Binding-site contacts:
Ligand atom N3 contacts residue CYS231 of chain 1.B at 3.8 Å.
Ligand atom C19 contacts residue TRP50 of chain 1.B at 3.7 Å (hydrophobic).
Ligand atom N4 contacts residue GLY228 of chain 1.B at 3.8 Å.
Ligand atom C contacts residue GLY228 of chain 1.B at 3.6 Å.
Ligand atom C5 contacts residue GLU94 of chain 1.B at 3.5 Å.
Ligand atom C10 contacts residue SER226 of chain 1.B at 3.8 Å.
Ligand atom C14 contacts residue GLU202 of chain 1.B at 3.6 Å.
Ligand atom C13 contacts residue GLU202 of chain 1.B at 3.4 Å.
Ligand atom C17 contacts residue HIS43 of chain 1.B at 3.5 Å.
Ligand atom N3 contacts residue ALA200 of chain 1.B at 3.1 Å (h-bond).
Ligand atom C15 contacts residue GLY228 of chain 1.B at 3.6 Å.
Ligand atom N2 contacts residue HIS43 of chain 1.B at 3.7 Å.
Ligand atom C11 contacts residue SER226 of chain 1.B at 3.8 Å.
Ligand atom O1 contacts residue GLY228 of chain 1.B at 3.1 Å (h-bond).
Ligand atom O1 contacts residue TRP227 of chain 1.B at 3.2 Å.
Ligand atom C11 contacts residue GOL1 of chain 1.G at 3.6 Å.
Ligand atom N4 contacts residue CYS201 of chain 1.B at 3.8 Å.
Ligand atom C15 contacts residue ALA200 of chain 1.B at 3.5 Å (hydrophobic).
Ligand atom C4 contacts residue TYR47 of chain 1.B at 3.7 Å (hydrophobic).
Ligand atom C7 contacts residue ILE179 of chain 1.B at 3.8 Å (hydrophobic).
Ligand atom C9 contacts residue SER226 of chain 1.B at 3.7 Å.
Ligand atom C11 contacts residue SER205 of chain 1.B at 3.0 Å.
Ligand atom C14 contacts residue GLY230 of chain 1.B at 3.4 Å.
Ligand atom N contacts residue GLY228 of chain 1.B at 2.8 Å (h-bond).
Ligand atom N3 contacts residue ASP199 of chain 1.B at 3.0 Å (salt-bridge).
Ligand atom C6 contacts residue LEU96 of chain 1.B at 3.8 Å (hydrophobic).
Ligand atom C8 contacts residue GLY228 of chain 1.B at 3.8 Å.
Ligand atom N3 contacts residue GLY228 of chain 1.B at 3.6 Å.
Ligand atom C18 contacts residue TYR47 of chain 1.B at 3.6 Å (hydrophobic).
Ligand atom C15 contacts residue GLY230 of chain 1.B at 3.5 Å.
Ligand atom N3 contacts residue GLY230 of chain 1.B at 2.7 Å (h-bond).
Ligand atom C1 contacts residue GLY228 of chain 1.B at 3.7 Å.
Ligand atom O contacts residue GOL1 of chain 1.G at 2.9 Å (h-bond).
Ligand atom C10 contacts residue GOL1 of chain 1.G at 3.7 Å.
Ligand atom N4 contacts residue ALA200 of chain 1.B at 3.3 Å (h-bond).
Ligand atom C7 contacts residue TRP227 of chain 1.B at 3.6 Å (hydrophobic).
Ligand atom N2 contacts residue TRP227 of chain 1.B at 3.8 Å.
Ligand atom C14 contacts residue GLY228 of chain 1.B at 3.4 Å.
Ligand atom N2 contacts residue SER205 of chain 1.B at 3.4 Å (h-bond).
Ligand atom N2 contacts residue SER226 of chain 1.B at 2.9 Å (h-bond).

Sequence of chain 1.B:
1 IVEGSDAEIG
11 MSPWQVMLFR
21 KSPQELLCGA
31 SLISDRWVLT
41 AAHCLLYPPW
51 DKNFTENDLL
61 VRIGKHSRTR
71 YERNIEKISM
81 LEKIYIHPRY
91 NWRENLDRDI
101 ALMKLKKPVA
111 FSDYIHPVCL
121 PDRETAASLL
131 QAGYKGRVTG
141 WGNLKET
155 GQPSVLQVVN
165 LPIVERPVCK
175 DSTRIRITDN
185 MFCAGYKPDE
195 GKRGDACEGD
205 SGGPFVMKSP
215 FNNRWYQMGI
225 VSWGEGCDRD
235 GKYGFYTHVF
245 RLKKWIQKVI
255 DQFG

A protein and the small-molecule ligand that binds it are described below.
Small molecule (SMILES): Nc1ccc(CNC(=O)[C@@H]2CCCN2C(=O)[C@H](N)Cc2ccccc2)cn1